Binding-site contacts:
Ligand atom N contacts residue ASP235 of chain 1.A at 2.7 Å (salt-bridge).
Ligand atom CZ contacts residue GLU237 of chain 1.A at 3.7 Å.
Ligand atom CA contacts residue GLY234 of chain 1.A at 3.8 Å.
Ligand atom CA contacts residue GLY233 of chain 1.A at 3.2 Å.
Ligand atom NH1 contacts residue ALA165 of chain 1.A at 3.5 Å.
Ligand atom C contacts residue GLY233 of chain 1.A at 3.5 Å.
Ligand atom OH contacts residue TRP288 of chain 1.A at 3.7 Å.
Ligand atom O contacts residue ASN335 of chain 1.A at 3.3 Å (h-bond).
Ligand atom CZ contacts residue ASP235 of chain 1.A at 3.2 Å.
Ligand atom OG1 contacts residue MET287 of chain 1.A at 2.8 Å (h-bond).
Ligand atom CD1 contacts residue SER232 of chain 1.A at 3.6 Å.
Ligand atom O contacts residue GLY233 of chain 1.A at 3.1 Å (h-bond).
Ligand atom NH1 contacts residue ASP235 of chain 1.A at 3.6 Å.
Ligand atom O contacts residue ILE238 of chain 1.A at 3.5 Å.
Ligand atom CG1 contacts residue SER232 of chain 1.A at 3.2 Å.
Ligand atom C contacts residue GLY334 of chain 1.A at 3.7 Å.
Ligand atom O contacts residue ASP235 of chain 1.A at 2.7 Å (salt-bridge).
Ligand atom O contacts residue SER232 of chain 1.A at 3.4 Å.
Ligand atom NH2 contacts residue ASP235 of chain 1.A at 2.2 Å (salt-bridge).
Ligand atom CB contacts residue MET287 of chain 1.A at 3.2 Å (hydrophobic).
Ligand atom C1 contacts residue VAL139 of chain 1.A at 3.7 Å (hydrophobic).
Ligand atom O contacts residue GLY234 of chain 1.A at 3.1 Å.
Ligand atom CD2 contacts residue ILE238 of chain 1.A at 3.4 Å (hydrophobic).
Ligand atom C contacts residue ASN335 of chain 1.A at 3.7 Å.
Ligand atom CA contacts residue ASP235 of chain 1.A at 3.7 Å.
Ligand atom CG2 contacts residue TRP288 of chain 1.A at 3.5 Å (hydrophobic).
Ligand atom C contacts residue ASP235 of chain 1.A at 3.6 Å.
Ligand atom CE1 contacts residue GLU237 of chain 1.A at 3.4 Å.
Ligand atom CA contacts residue ASP235 of chain 1.A at 3.4 Å.
Ligand atom CA contacts residue ILE238 of chain 1.A at 3.6 Å (hydrophobic).
Ligand atom CD2 contacts residue GLY334 of chain 1.A at 3.5 Å.
Ligand atom CB contacts residue GLY233 of chain 1.A at 3.2 Å.
Ligand atom O contacts residue GLY334 of chain 1.A at 2.9 Å.
Ligand atom C6 contacts residue PHE243 of chain 1.A at 3.4 Å (hydrophobic).
Ligand atom CB contacts residue ILE238 of chain 1.A at 3.4 Å (hydrophobic).
Ligand atom N contacts residue GLY233 of chain 1.A at 2.6 Å (h-bond).
Ligand atom CB contacts residue GLY333 of chain 1.A at 3.4 Å.
Ligand atom C contacts residue GLY233 of chain 1.A at 3.6 Å.
Ligand atom CB contacts residue ASP235 of chain 1.A at 3.1 Å.
Ligand atom OG1 contacts residue TRP288 of chain 1.A at 3.1 Å.

The protein below binds the small molecule below.
Small molecule (SMILES): CC(C)C[C@@H]1NC(=O)CNC(=O)[C@H](CC(C)C)NC(=O)[C@H](CO)NC(=O)[C@H](CCCCN)NC(=O)[C@@H]2CSSC[C@@H](C(=O)N[C@H](C(N)=O)C(C)C)NC(=O)[C@H](C)NC(=O)[C@@H]3CSSC[C@H](NC(=O)[C@H](Cc4ccccc4)NC(=O)[C@H](CC4=NC=NC4)NC(=O)[C@H](CC(C)C)NC(=O)[C@H](CC(N)=O)NC(=O)CCSSC[C@H](NC(=O)[C@H](CCCN=C(N)N)NC(=O)CNC(=O)[C@H](CC(C)C)NC1=O)C(=O)N[C@@H](C)C(=O)N1CCC[C@@H]1C(=O)N[C@@H]([C@@H](C)O)C(=O)N[C@@H](Cc1ccc(OCC4CCCCC4)cc1)C(=O)N3)C(=O)N[C@@H](CCC(N)=O)C(=O)N[C@@H](CC(C)C)C(=O)N[C@@H](CCCN=C(N)N)C(=O)N2

Sequence of chain 1.A:
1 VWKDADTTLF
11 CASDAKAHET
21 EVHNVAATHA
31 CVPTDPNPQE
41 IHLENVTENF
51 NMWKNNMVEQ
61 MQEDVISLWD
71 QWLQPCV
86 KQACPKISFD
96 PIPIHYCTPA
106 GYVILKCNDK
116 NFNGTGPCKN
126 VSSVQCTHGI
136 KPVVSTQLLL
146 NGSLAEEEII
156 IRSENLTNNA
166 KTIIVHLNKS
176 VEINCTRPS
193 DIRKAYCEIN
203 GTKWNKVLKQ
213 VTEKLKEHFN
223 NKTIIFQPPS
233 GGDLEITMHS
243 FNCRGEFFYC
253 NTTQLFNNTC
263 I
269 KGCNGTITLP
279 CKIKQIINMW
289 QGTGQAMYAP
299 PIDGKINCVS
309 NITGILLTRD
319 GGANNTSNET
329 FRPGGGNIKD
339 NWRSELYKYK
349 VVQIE